The protein below binds the small molecule below.
Small molecule (SMILES): Cc1cccc(O)c1

Binding-site contacts:
Ligand atom O1 contacts residue VAL2 of chain 3.FA at 3.9 Å.
Ligand atom C2 contacts residue LEU11 of chain 2.FA at 4.2 Å (hydrophobic).
Ligand atom C5 contacts residue CYS6 of chain 2.EA at 4.3 Å (hydrophobic).
Ligand atom C5 contacts residue HIS10 of chain 2.FA at 4.1 Å.
Ligand atom C1 contacts residue CYS11 of chain 2.EA at 3.9 Å (hydrophobic).
Ligand atom O1 contacts residue CYS11 of chain 2.EA at 2.8 Å (h-bond).
Ligand atom O1 contacts residue VAL10 of chain 2.EA at 3.4 Å.
Ligand atom C6 contacts residue CYS7 of chain 2.FA at 4.0 Å (hydrophobic).
Ligand atom C3 contacts residue LEU16 of chain 2.EA at 4.2 Å (hydrophobic).
Ligand atom C4 contacts residue LEU11 of chain 2.FA at 3.8 Å (hydrophobic).
Ligand atom O1 contacts residue CYS6 of chain 2.EA at 2.5 Å (h-bond).
Ligand atom C1 contacts residue HIS5 of chain 3.FA at 4.3 Å.
Ligand atom C1 contacts residue LEU11 of chain 2.FA at 3.8 Å (hydrophobic).
Ligand atom C2 contacts residue CYS11 of chain 2.EA at 3.6 Å (hydrophobic).
Ligand atom C3 contacts residue LEU11 of chain 2.FA at 4.2 Å (hydrophobic).
Ligand atom C2 contacts residue HIS5 of chain 3.FA at 3.7 Å.
Ligand atom O1 contacts residue SER9 of chain 2.EA at 3.6 Å (h-bond).
Ligand atom C7 contacts residue ALA14 of chain 2.FA at 3.6 Å (hydrophobic).
Ligand atom C6 contacts residue LEU11 of chain 2.FA at 3.4 Å (hydrophobic).
Ligand atom C3 contacts residue HIS5 of chain 3.FA at 3.5 Å.
Ligand atom C5 contacts residue LEU11 of chain 2.FA at 3.4 Å (hydrophobic).
Ligand atom C1 contacts residue CYS6 of chain 2.EA at 3.2 Å (hydrophobic).
Ligand atom C4 contacts residue HIS10 of chain 2.FA at 3.8 Å.
Ligand atom C6 contacts residue CYS6 of chain 2.EA at 3.0 Å (hydrophobic).
Ligand atom C4 contacts residue HIS5 of chain 3.FA at 4.1 Å.
Ligand atom C1 contacts residue VAL2 of chain 3.FA at 4.5 Å (hydrophobic).
Ligand atom C7 contacts residue HIS5 of chain 3.FA at 3.3 Å.
Ligand atom C7 contacts residue LEU16 of chain 2.EA at 3.8 Å (hydrophobic).
Ligand atom C7 contacts residue LEU17 of chain 3.DA at 3.5 Å (hydrophobic).
Ligand atom C5 contacts residue CYS7 of chain 2.FA at 4.0 Å (hydrophobic).
Ligand atom C3 contacts residue ALA14 of chain 2.FA at 4.5 Å (hydrophobic).
Ligand atom C5 contacts residue LEU6 of chain 3.FA at 4.4 Å (hydrophobic).
Ligand atom C2 contacts residue LEU16 of chain 2.EA at 4.2 Å (hydrophobic).
Ligand atom C6 contacts residue VAL2 of chain 3.FA at 4.2 Å (hydrophobic).

Sequence of chain 3.DA:
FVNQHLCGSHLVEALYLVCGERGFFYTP

Sequence of chain 2.FA:
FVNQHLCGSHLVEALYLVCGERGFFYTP

Sequence of chain 3.FA:
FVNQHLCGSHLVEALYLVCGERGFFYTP

Sequence of chain 2.EA:
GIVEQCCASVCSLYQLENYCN